Sequence of chain 1.A:
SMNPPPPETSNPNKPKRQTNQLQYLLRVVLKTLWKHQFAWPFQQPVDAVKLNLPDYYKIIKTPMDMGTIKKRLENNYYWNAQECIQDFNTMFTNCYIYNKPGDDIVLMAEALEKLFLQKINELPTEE

Binding-site contacts:
Ligand atom C33 contacts residue TRP40 of chain 1.A at 3.7 Å (hydrophobic).
Ligand atom C07 contacts residue ASN99 of chain 1.A at 3.6 Å.
Ligand atom C15 contacts residue ASN52 of chain 1.A at 3.5 Å.
Ligand atom N21 contacts residue ILE105 of chain 1.A at 3.9 Å.
Ligand atom C26 contacts residue LEU51 of chain 1.A at 3.9 Å (hydrophobic).
Ligand atom C15 contacts residue LEU53 of chain 1.A at 3.8 Å (hydrophobic).
Ligand atom C01 contacts residue PRO41 of chain 1.A at 3.5 Å (hydrophobic).
Ligand atom C33 contacts residue PRO41 of chain 1.A at 3.6 Å (hydrophobic).
Ligand atom C08 contacts residue ASN99 of chain 1.A at 3.4 Å.
Ligand atom N06 contacts residue ASN99 of chain 1.A at 2.9 Å (h-bond).
Ligand atom C09 contacts residue LEU53 of chain 1.A at 3.9 Å (hydrophobic).
Ligand atom C03 contacts residue ILE105 of chain 1.A at 3.8 Å (hydrophobic).
Ligand atom C03 contacts residue ASN99 of chain 1.A at 3.7 Å.
Ligand atom C05 contacts residue ASN99 of chain 1.A at 3.8 Å.
Ligand atom N23 contacts residue ILE105 of chain 1.A at 3.8 Å.
Ligand atom N04 contacts residue ILE105 of chain 1.A at 3.8 Å.
Ligand atom C01 contacts residue VAL46 of chain 1.A at 3.7 Å (hydrophobic).
Ligand atom C20 contacts residue LEU53 of chain 1.A at 3.8 Å (hydrophobic).
Ligand atom C25 contacts residue PRO41 of chain 1.A at 3.7 Å (hydrophobic).
Ligand atom C02 contacts residue ILE105 of chain 1.A at 3.8 Å (hydrophobic).
Ligand atom C17 contacts residue ASN52 of chain 1.A at 3.9 Å.
Ligand atom CL28 contacts residue LEU51 of chain 1.A at 3.8 Å.
Ligand atom C27 contacts residue LEU51 of chain 1.A at 3.7 Å (hydrophobic).
Ligand atom N23 contacts residue PRO41 of chain 1.A at 3.4 Å (h-bond).
Ligand atom C24 contacts residue PRO41 of chain 1.A at 3.6 Å (hydrophobic).
Ligand atom C01 contacts residue PHE42 of chain 1.A at 3.6 Å (hydrophobic).
Ligand atom C15 contacts residue LEU51 of chain 1.A at 3.5 Å (hydrophobic).
Ligand atom C05 contacts residue ILE105 of chain 1.A at 3.8 Å (hydrophobic).
Ligand atom N04 contacts residue ASN99 of chain 1.A at 3.0 Å (h-bond).
Ligand atom C07 contacts residue LEU53 of chain 1.A at 3.9 Å (hydrophobic).
Ligand atom C16 contacts residue ASN52 of chain 1.A at 3.4 Å.
Ligand atom C02 contacts residue VAL46 of chain 1.A at 3.8 Å (hydrophobic).
Ligand atom C22 contacts residue ILE105 of chain 1.A at 3.6 Å (hydrophobic).
Ligand atom C25 contacts residue LEU51 of chain 1.A at 3.8 Å (hydrophobic).
Ligand atom C35 contacts residue ASP104 of chain 1.A at 3.5 Å.
Ligand atom C33 contacts residue MET108 of chain 1.A at 3.8 Å (hydrophobic).
Ligand atom C34 contacts residue TRP40 of chain 1.A at 3.8 Å (hydrophobic).
Ligand atom N14 contacts residue LEU51 of chain 1.A at 3.8 Å.
Ligand atom CL28 contacts residue TRP40 of chain 1.A at 3.8 Å.
Ligand atom O36 contacts residue ILE105 of chain 1.A at 3.5 Å.

A protein and the small-molecule ligand that binds it are described below.
Small molecule (SMILES): Cc1cnc(Nc2ccc(OCCN3CCCC3)cc2)nc1Nc1ccc(Cl)c(NS(=O)(=O)C(C)(C)C)c1